A small-molecule ligand and the protein it binds are described below.
Small molecule (SMILES): CC(=O)N[C@@H]1[C@@H](O)[C@H](O)[C@@H](CO)O[C@H]1O

Sequence of chain 1.A:
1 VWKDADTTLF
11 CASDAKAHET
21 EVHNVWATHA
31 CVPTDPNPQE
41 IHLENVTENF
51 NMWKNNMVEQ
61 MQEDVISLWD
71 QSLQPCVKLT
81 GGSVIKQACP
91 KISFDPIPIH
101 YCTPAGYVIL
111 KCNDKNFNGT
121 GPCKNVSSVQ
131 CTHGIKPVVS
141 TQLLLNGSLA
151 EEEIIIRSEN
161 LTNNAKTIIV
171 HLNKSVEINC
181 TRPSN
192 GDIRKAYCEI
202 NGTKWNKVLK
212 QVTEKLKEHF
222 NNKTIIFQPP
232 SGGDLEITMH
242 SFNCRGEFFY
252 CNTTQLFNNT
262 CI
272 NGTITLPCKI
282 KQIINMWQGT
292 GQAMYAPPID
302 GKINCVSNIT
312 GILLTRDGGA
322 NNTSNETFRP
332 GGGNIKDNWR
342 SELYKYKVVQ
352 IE

Binding-site contacts:
Ligand atom C2 contacts residue THR255 of chain 1.A at 4.2 Å.
Ligand atom C2 contacts residue ASN253 of chain 1.A at 2.3 Å.
Ligand atom O5 contacts residue THR255 of chain 1.A at 3.7 Å.
Ligand atom O5 contacts residue ASN253 of chain 1.A at 2.4 Å (h-bond).
Ligand atom C5 contacts residue ASN253 of chain 1.A at 3.6 Å.
Ligand atom N2 contacts residue THR255 of chain 1.A at 4.4 Å.
Ligand atom C8 contacts residue THR239 of chain 1.A at 3.7 Å.
Ligand atom O7 contacts residue ASN253 of chain 1.A at 3.6 Å (h-bond).
Ligand atom C7 contacts residue ASN253 of chain 1.A at 3.4 Å.
Ligand atom C1 contacts residue THR255 of chain 1.A at 3.3 Å.
Ligand atom C8 contacts residue ASN253 of chain 1.A at 4.5 Å.
Ligand atom C8 contacts residue MET240 of chain 1.A at 4.0 Å (hydrophobic).
Ligand atom C1 contacts residue ASN253 of chain 1.A at 1.4 Å.
Ligand atom C5 contacts residue THR255 of chain 1.A at 3.8 Å.
Ligand atom C4 contacts residue ASN253 of chain 1.A at 4.1 Å.
Ligand atom C3 contacts residue ASN253 of chain 1.A at 3.7 Å.
Ligand atom C3 contacts residue THR255 of chain 1.A at 4.3 Å.
Ligand atom N2 contacts residue ASN253 of chain 1.A at 2.8 Å (h-bond).